Binding-site contacts:
Ligand atom O3' contacts residue VAL144 of chain 1.A at 2.5 Å (h-bond).
Ligand atom C4 contacts residue HIS102 of chain 1.A at 3.5 Å.
Ligand atom O3' contacts residue CA1 of chain 1.E at 2.2 Å.
Ligand atom O4' contacts residue ASN186 of chain 1.A at 3.6 Å (h-bond).
Ligand atom C3' contacts residue ASP35 of chain 1.A at 3.6 Å.
Ligand atom O5' contacts residue GLU184 of chain 1.A at 2.8 Å (salt-bridge).
Ligand atom C6 contacts residue ILE101 of chain 1.A at 3.6 Å (hydrophobic).
Ligand atom O2' contacts residue ASP260 of chain 1.A at 3.3 Å (salt-bridge).
Ligand atom O2' contacts residue ASP35 of chain 1.A at 3.3 Å (salt-bridge).
Ligand atom C2 contacts residue PHE185 of chain 1.A at 3.5 Å (hydrophobic).
Ligand atom O6 contacts residue GLN247 of chain 1.A at 2.6 Å (h-bond).
Ligand atom C3' contacts residue CA1 of chain 1.E at 3.1 Å.
Ligand atom C5 contacts residue GLN247 of chain 1.A at 3.5 Å.
Ligand atom N7 contacts residue GLN247 of chain 1.A at 2.8 Å (h-bond).
Ligand atom O3' contacts residue ASP260 of chain 1.A at 2.7 Å (salt-bridge).
Ligand atom C4' contacts residue GLU184 of chain 1.A at 3.6 Å.
Ligand atom C5' contacts residue GLU184 of chain 1.A at 3.2 Å.
Ligand atom C6 contacts residue TYR251 of chain 1.A at 3.2 Å (hydrophobic).
Ligand atom N9 contacts residue HIS102 of chain 1.A at 3.0 Å.
Ligand atom O6 contacts residue TYR251 of chain 1.A at 2.4 Å.
Ligand atom C2' contacts residue ASP35 of chain 1.A at 3.2 Å.
Ligand atom C8 contacts residue HIS102 of chain 1.A at 3.4 Å.
Ligand atom C2 contacts residue TYR251 of chain 1.A at 3.5 Å (hydrophobic).
Ligand atom O2' contacts residue ASN60 of chain 1.A at 2.6 Å (h-bond).
Ligand atom C8 contacts residue HIS259 of chain 1.A at 3.4 Å.
Ligand atom O3' contacts residue ASN186 of chain 1.A at 3.1 Å (h-bond).
Ligand atom O2' contacts residue CA1 of chain 1.E at 2.2 Å.
Ligand atom O5' contacts residue ASN178 of chain 1.A at 3.3 Å (h-bond).
Ligand atom N3 contacts residue PHE185 of chain 1.A at 3.5 Å.
Ligand atom C2' contacts residue CA1 of chain 1.E at 3.1 Å.
Ligand atom N1 contacts residue ILE101 of chain 1.A at 3.4 Å.
Ligand atom N1 contacts residue TYR251 of chain 1.A at 2.7 Å (h-bond).
Ligand atom C1' contacts residue ASN60 of chain 1.A at 3.1 Å.
Ligand atom C1' contacts residue HIS102 of chain 1.A at 3.2 Å.
Ligand atom O4' contacts residue PHE185 of chain 1.A at 3.5 Å.
Ligand atom C5' contacts residue MET170 of chain 1.A at 3.4 Å (hydrophobic).
Ligand atom C4' contacts residue ASN186 of chain 1.A at 3.4 Å.
Ligand atom O2' contacts residue ASP36 of chain 1.A at 2.8 Å (salt-bridge).
Ligand atom N7 contacts residue HIS259 of chain 1.A at 3.2 Å (h-bond).
Ligand atom C3' contacts residue ASP260 of chain 1.A at 3.3 Å.

Sequence of chain 1.A:
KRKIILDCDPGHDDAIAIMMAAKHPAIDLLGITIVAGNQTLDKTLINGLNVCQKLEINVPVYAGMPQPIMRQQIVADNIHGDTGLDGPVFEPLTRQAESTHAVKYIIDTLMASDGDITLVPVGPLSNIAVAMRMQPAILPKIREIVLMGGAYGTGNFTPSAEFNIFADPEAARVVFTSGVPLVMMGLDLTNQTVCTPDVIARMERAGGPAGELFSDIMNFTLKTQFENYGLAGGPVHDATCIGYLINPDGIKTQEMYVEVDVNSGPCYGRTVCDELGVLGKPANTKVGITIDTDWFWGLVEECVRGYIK

The small molecule below binds the protein below.
Small molecule (SMILES): O=c1[nH]cnc2c1ncn2[C@@H]1O[C@H](CO)[C@@H](O)[C@H]1O